Binding-site contacts:
Ligand atom O10 contacts residue HIS138 of chain 2.A at 3.8 Å.
Ligand atom C1 contacts residue GLU142 of chain 2.A at 3.9 Å.
Ligand atom P7 contacts residue HIS138 of chain 2.A at 3.7 Å.
Ligand atom P7 contacts residue TYR105 of chain 2.A at 3.9 Å.
Ligand atom P7 contacts residue ASN135 of chain 2.A at 3.7 Å.
Ligand atom C2 contacts residue PHE182 of chain 2.A at 4.3 Å (hydrophobic).
Ligand atom C6 contacts residue TYR103 of chain 2.A at 3.9 Å (hydrophobic).
Ligand atom O13 contacts residue GLU142 of chain 2.A at 4.0 Å.
Ligand atom O10 contacts residue HIS180 of chain 2.A at 3.8 Å.
Ligand atom O12 contacts residue HIS138 of chain 2.A at 4.2 Å.
Ligand atom P7 contacts residue CO1 of chain 2.D at 3.4 Å.
Ligand atom O14 contacts residue HIS138 of chain 2.A at 3.7 Å.
Ligand atom O14 contacts residue CO1 of chain 2.D at 4.0 Å.
Ligand atom C1 contacts residue PHE182 of chain 2.A at 3.8 Å (hydrophobic).
Ligand atom O13 contacts residue ASN135 of chain 2.A at 3.1 Å (h-bond).
Ligand atom C2 contacts residue CO1 of chain 2.D at 3.4 Å.
Ligand atom O10 contacts residue GLU142 of chain 2.A at 2.5 Å (salt-bridge).
Ligand atom O12 contacts residue CO1 of chain 2.D at 4.5 Å.
Ligand atom O13 contacts residue HIS138 of chain 2.A at 2.5 Å.
Ligand atom O12 contacts residue TYR103 of chain 2.A at 4.2 Å.
Ligand atom C1 contacts residue VAL122 of chain 2.A at 4.1 Å (hydrophobic).
Ligand atom O13 contacts residue HIS180 of chain 2.A at 3.3 Å (h-bond).
Ligand atom C1 contacts residue LEU193 of chain 2.A at 4.3 Å (hydrophobic).
Ligand atom O10 contacts residue PHE182 of chain 2.A at 3.9 Å.
Ligand atom O13 contacts residue CO1 of chain 2.D at 2.1 Å.
Ligand atom O10 contacts residue LEU144 of chain 2.A at 4.3 Å.
Ligand atom P7 contacts residue LYS23 of chain 2.B at 4.4 Å.
Ligand atom O14 contacts residue TYR105 of chain 2.A at 3.4 Å (h-bond).
Ligand atom O10 contacts residue CO1 of chain 2.D at 2.1 Å.
Ligand atom C6 contacts residue TYR105 of chain 2.A at 4.0 Å (hydrophobic).
Ligand atom C6 contacts residue PHE182 of chain 2.A at 4.2 Å (hydrophobic).
Ligand atom C1 contacts residue LEU144 of chain 2.A at 4.0 Å (hydrophobic).
Ligand atom O12 contacts residue ASN135 of chain 2.A at 3.2 Å (h-bond).
Ligand atom C2 contacts residue GLU142 of chain 2.A at 3.6 Å.
Ligand atom C1 contacts residue ALA195 of chain 2.A at 4.1 Å (hydrophobic).
Ligand atom O14 contacts residue LYS23 of chain 2.B at 3.0 Å (salt-bridge).
Ligand atom O12 contacts residue TYR105 of chain 2.A at 4.0 Å.
Ligand atom C6 contacts residue CO1 of chain 2.D at 3.9 Å.

Sequence of chain 2.B:
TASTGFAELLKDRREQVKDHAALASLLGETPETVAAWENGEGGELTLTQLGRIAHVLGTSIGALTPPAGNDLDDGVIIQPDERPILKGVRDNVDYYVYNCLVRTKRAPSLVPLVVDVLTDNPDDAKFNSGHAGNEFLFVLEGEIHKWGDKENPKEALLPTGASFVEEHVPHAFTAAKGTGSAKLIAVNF

Sequence of chain 2.A:
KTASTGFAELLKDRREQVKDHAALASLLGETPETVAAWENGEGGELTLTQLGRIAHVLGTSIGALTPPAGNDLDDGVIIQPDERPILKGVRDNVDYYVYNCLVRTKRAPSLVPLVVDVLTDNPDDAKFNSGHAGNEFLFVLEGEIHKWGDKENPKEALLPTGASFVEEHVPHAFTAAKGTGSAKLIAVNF

A small-molecule ligand and the protein it binds are described below.
Small molecule (SMILES): C[C@@H](O)CP(=O)(O)O